Binding-site contacts:
Ligand atom O3P contacts residue GLY538 of chain 1.D at 3.1 Å (h-bond).
Ligand atom O4 contacts residue THR542 of chain 1.D at 3.5 Å (h-bond).
Ligand atom O6P contacts residue SER457 of chain 1.D at 3.5 Å (h-bond).
Ligand atom C5 contacts residue GLY538 of chain 1.D at 3.1 Å.
Ligand atom O5P contacts residue SER539 of chain 1.D at 2.7 Å (h-bond).
Ligand atom C3 contacts residue GLY534 of chain 1.D at 3.6 Å.
Ligand atom O4P contacts residue SER457 of chain 1.D at 2.7 Å (h-bond).
Ligand atom C6 contacts residue SER457 of chain 1.D at 3.6 Å.
Ligand atom P2 contacts residue SER454 of chain 1.D at 3.5 Å.
Ligand atom C3 contacts residue GLY538 of chain 1.D at 3.3 Å.
Ligand atom O3 contacts residue TRP502 of chain 1.D at 3.6 Å.
Ligand atom O4 contacts residue PHE541 of chain 1.D at 2.8 Å (h-bond).
Ligand atom O2 contacts residue THR533 of chain 1.D at 3.6 Å.
Ligand atom P2 contacts residue SER539 of chain 1.D at 3.4 Å.
Ligand atom O2 contacts residue GLY534 of chain 1.D at 2.8 Å (h-bond).
Ligand atom O4 contacts residue GLY538 of chain 1.D at 3.0 Å (h-bond).
Ligand atom C4 contacts residue GLY538 of chain 1.D at 3.3 Å.
Ligand atom C6 contacts residue LEU451 of chain 1.D at 3.6 Å (hydrophobic).
Ligand atom P2 contacts residue SER457 of chain 1.D at 3.5 Å.
Ligand atom P2 contacts residue THR452 of chain 1.D at 3.5 Å.
Ligand atom O4P contacts residue THR452 of chain 1.D at 2.4 Å (h-bond).
Ligand atom O5P contacts residue SER454 of chain 1.D at 2.5 Å (h-bond).
Ligand atom C3 contacts residue ARG536 of chain 1.D at 3.6 Å.
Ligand atom O2 contacts residue LEU451 of chain 1.D at 3.5 Å (h-bond).
Ligand atom O6P contacts residue SER539 of chain 1.D at 3.1 Å (h-bond).
Ligand atom O5 contacts residue LEU451 of chain 1.D at 3.5 Å (h-bond).
Ligand atom C6 contacts residue THR542 of chain 1.D at 3.1 Å.
Ligand atom O3 contacts residue ARG536 of chain 1.D at 2.8 Å (salt-bridge).
Ligand atom O1 contacts residue ARG509 of chain 1.D at 3.2 Å (salt-bridge).
Ligand atom O2P contacts residue TRP502 of chain 1.D at 3.6 Å.
Ligand atom C4 contacts residue THR542 of chain 1.D at 3.6 Å.
Ligand atom O1P contacts residue TRP502 of chain 1.D at 2.6 Å (h-bond).
Ligand atom O5P contacts residue LYS453 of chain 1.D at 3.5 Å (salt-bridge).
Ligand atom O4 contacts residue GLY540 of chain 1.D at 3.5 Å (h-bond).
Ligand atom P1 contacts residue TRP502 of chain 1.D at 3.6 Å.
Ligand atom O3 contacts residue GLY534 of chain 1.D at 2.8 Å.
Ligand atom O1P contacts residue PRO537 of chain 1.D at 3.0 Å.
Ligand atom O6 contacts residue LYS453 of chain 1.D at 3.3 Å (salt-bridge).
Ligand atom O2P contacts residue ARG509 of chain 1.D at 2.8 Å (salt-bridge).
Ligand atom O6P contacts residue GLY540 of chain 1.D at 2.7 Å (h-bond).

The small molecule below binds the protein below.
Small molecule (SMILES): O=P(O)(O)OC[C@H]1O[C@](O)(COP(=O)(O)O)[C@@H](O)[C@@H]1O

Sequence of chain 1.D:
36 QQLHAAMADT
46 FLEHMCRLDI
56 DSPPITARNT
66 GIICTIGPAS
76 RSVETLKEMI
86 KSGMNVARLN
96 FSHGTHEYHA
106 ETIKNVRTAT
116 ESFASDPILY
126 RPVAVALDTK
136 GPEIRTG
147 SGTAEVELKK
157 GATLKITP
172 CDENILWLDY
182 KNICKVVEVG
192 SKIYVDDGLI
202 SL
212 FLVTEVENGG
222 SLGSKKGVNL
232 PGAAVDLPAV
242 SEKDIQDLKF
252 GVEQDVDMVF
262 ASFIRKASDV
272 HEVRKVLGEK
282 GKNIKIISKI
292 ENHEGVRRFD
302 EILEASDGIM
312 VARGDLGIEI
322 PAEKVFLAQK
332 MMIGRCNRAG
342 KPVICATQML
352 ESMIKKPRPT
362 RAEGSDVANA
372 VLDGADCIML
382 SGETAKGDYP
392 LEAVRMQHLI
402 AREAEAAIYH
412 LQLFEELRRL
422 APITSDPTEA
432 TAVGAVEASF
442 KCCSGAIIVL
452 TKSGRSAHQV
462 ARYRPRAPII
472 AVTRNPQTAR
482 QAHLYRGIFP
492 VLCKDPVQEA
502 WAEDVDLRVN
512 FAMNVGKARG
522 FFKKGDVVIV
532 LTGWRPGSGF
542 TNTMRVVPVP